This small molecule binds to this protein.
Small molecule (SMILES): CC(=O)N[C@@H]1[C@@H](O[C@@H]2O[C@@H](C)[C@@H](O)[C@@H](O)[C@@H]2O)[C@H](O[C@@H]2O[C@H](CO)[C@H](O)[C@H](O)[C@H]2O)[C@@H](CO)O[C@@H]1O

Binding-site contacts:
Ligand atom C3 contacts residue TRP211 of chain 1.A at 3.7 Å (hydrophobic).
Ligand atom C5 contacts residue ASN171 of chain 1.A at 3.6 Å.
Ligand atom C4 contacts residue TRP264 of chain 1.A at 3.7 Å (hydrophobic).
Ligand atom O5 contacts residue ASN171 of chain 1.A at 3.7 Å.
Ligand atom O4 contacts residue ASN171 of chain 1.A at 3.4 Å (h-bond).
Ligand atom O3 contacts residue TRP39 of chain 1.A at 3.4 Å (h-bond).
Ligand atom N2 contacts residue TRP39 of chain 1.A at 3.7 Å.
Ligand atom O4 contacts residue ASN171 of chain 1.A at 3.0 Å (h-bond).
Ligand atom O2 contacts residue ALA173 of chain 1.A at 3.6 Å.
Ligand atom O6 contacts residue TRP211 of chain 1.A at 3.1 Å (h-bond).
Ligand atom C2 contacts residue ASN171 of chain 1.A at 3.6 Å.
Ligand atom C2 contacts residue ASN171 of chain 1.A at 3.6 Å.
Ligand atom O2 contacts residue HIS78 of chain 1.A at 2.7 Å (h-bond).
Ligand atom C2 contacts residue HIS78 of chain 1.A at 3.3 Å.
Ligand atom C6 contacts residue TRP211 of chain 1.A at 3.5 Å (hydrophobic).
Ligand atom O1 contacts residue TRP39 of chain 1.A at 3.2 Å.
Ligand atom O4 contacts residue HIS28 of chain 1.A at 2.8 Å (h-bond).
Ligand atom O4 contacts residue TYR123 of chain 1.A at 2.8 Å (h-bond).
Ligand atom O3 contacts residue GLY172 of chain 1.A at 3.2 Å (h-bond).
Ligand atom O3 contacts residue HIS77 of chain 1.A at 3.0 Å (h-bond).
Ligand atom O2 contacts residue TRP39 of chain 1.A at 2.8 Å (h-bond).
Ligand atom O4 contacts residue ALA173 of chain 1.A at 3.3 Å.
Ligand atom O6 contacts residue TRP211 of chain 1.A at 3.6 Å.
Ligand atom O5 contacts residue ASN171 of chain 1.A at 2.7 Å (h-bond).
Ligand atom C6 contacts residue TRP264 of chain 1.A at 3.7 Å (hydrophobic).
Ligand atom C8 contacts residue TRP39 of chain 1.A at 3.6 Å (hydrophobic).
Ligand atom O4 contacts residue PHE202 of chain 1.A at 3.5 Å.
Ligand atom O7 contacts residue GLN215 of chain 1.A at 3.5 Å (h-bond).
Ligand atom C5 contacts residue TRP211 of chain 1.A at 3.4 Å (hydrophobic).
Ligand atom C4 contacts residue HIS28 of chain 1.A at 3.5 Å.
Ligand atom C6 contacts residue ASP257 of chain 1.A at 3.4 Å.
Ligand atom C6 contacts residue ASP257 of chain 1.A at 3.6 Å.
Ligand atom O4 contacts residue HIS77 of chain 1.A at 3.1 Å (h-bond).
Ligand atom O4 contacts residue GLY172 of chain 1.A at 3.3 Å (h-bond).
Ligand atom C1 contacts residue ASN171 of chain 1.A at 3.3 Å.
Ligand atom C5 contacts residue TRP264 of chain 1.A at 3.6 Å (hydrophobic).
Ligand atom C2 contacts residue ALA173 of chain 1.A at 3.6 Å (hydrophobic).
Ligand atom O6 contacts residue ASP257 of chain 1.A at 2.6 Å (salt-bridge).
Ligand atom O3 contacts residue THR204 of chain 1.A at 3.7 Å.
Ligand atom C6 contacts residue TRP169 of chain 1.A at 3.6 Å (hydrophobic).

Sequence of chain 1.A:
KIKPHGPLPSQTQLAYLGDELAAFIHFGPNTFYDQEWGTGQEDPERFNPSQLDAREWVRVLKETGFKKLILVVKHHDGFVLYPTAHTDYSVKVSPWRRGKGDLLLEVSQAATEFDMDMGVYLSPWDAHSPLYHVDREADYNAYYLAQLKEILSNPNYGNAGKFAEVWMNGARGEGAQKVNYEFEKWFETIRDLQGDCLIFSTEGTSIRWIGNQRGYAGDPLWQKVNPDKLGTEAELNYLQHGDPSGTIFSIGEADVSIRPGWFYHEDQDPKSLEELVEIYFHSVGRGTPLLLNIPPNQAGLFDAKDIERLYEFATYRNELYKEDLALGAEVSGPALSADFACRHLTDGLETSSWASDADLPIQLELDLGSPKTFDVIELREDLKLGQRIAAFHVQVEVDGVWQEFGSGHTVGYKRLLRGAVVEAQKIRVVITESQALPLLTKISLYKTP